Binding-site contacts:
Ligand atom CAU contacts residue QWP1 of chain 1.H at 4.0 Å.
Ligand atom OAR contacts residue QWP1 of chain 1.H at 4.0 Å.
Ligand atom CBT contacts residue MG1 of chain 1.G at 3.4 Å.
Ligand atom CBT contacts residue QWP1 of chain 1.H at 4.2 Å.
Ligand atom CBS contacts residue MG1 of chain 1.G at 3.8 Å.
Ligand atom OBU contacts residue QWP1 of chain 1.H at 3.4 Å (h-bond).
Ligand atom CCG contacts residue QWP1 of chain 1.H at 3.7 Å.
Ligand atom OCI contacts residue QWP1 of chain 1.H at 3.9 Å.
Ligand atom CCE contacts residue QWP1 of chain 1.H at 3.7 Å.
Ligand atom CAG contacts residue QWP1 of chain 1.H at 3.8 Å.
Ligand atom CCH contacts residue QWP1 of chain 1.H at 3.2 Å.
Ligand atom OBK contacts residue ARG76 of chain 1.D at 3.4 Å (salt-bridge).
Ligand atom OBP contacts residue ARG76 of chain 1.D at 3.1 Å (salt-bridge).
Ligand atom CBQ contacts residue QWP1 of chain 1.H at 3.3 Å.
Ligand atom CBX contacts residue QWP1 of chain 1.H at 4.0 Å.
Ligand atom CCC contacts residue QWP1 of chain 1.H at 4.2 Å.
Ligand atom CBS contacts residue QWP1 of chain 1.H at 4.1 Å.
Ligand atom OBP contacts residue ASP74 of chain 1.D at 3.4 Å (salt-bridge).
Ligand atom CAP contacts residue QWP1 of chain 1.H at 3.5 Å.
Ligand atom OBU contacts residue MG1 of chain 1.G at 2.2 Å.
Ligand atom OCF contacts residue QWP1 of chain 1.H at 2.8 Å (h-bond).
Ligand atom OBH contacts residue QWP1 of chain 1.H at 4.0 Å.
Ligand atom CBY contacts residue QWP1 of chain 1.H at 3.8 Å.
Ligand atom OBR contacts residue MG1 of chain 1.G at 2.2 Å.
Ligand atom CAJ contacts residue QWP1 of chain 1.H at 4.0 Å.
Ligand atom CBN contacts residue ARG76 of chain 1.D at 3.7 Å.
Ligand atom CAL contacts residue QWP1 of chain 1.H at 3.8 Å.
Ligand atom CBJ contacts residue THR25 of chain 1.D at 4.1 Å.
Ligand atom CAS contacts residue QWP1 of chain 1.H at 3.8 Å.
Ligand atom OBK contacts residue ASP74 of chain 1.D at 3.9 Å.
Ligand atom CBQ contacts residue MG1 of chain 1.G at 3.3 Å.
Ligand atom OAI contacts residue QWP1 of chain 1.H at 3.8 Å.
Ligand atom OCV contacts residue ASP73 of chain 1.A at 3.6 Å (salt-bridge).
Ligand atom CAH contacts residue QWP1 of chain 1.H at 3.4 Å.
Ligand atom CBW contacts residue QWP1 of chain 1.H at 4.0 Å.
Ligand atom CBD contacts residue QWP1 of chain 1.H at 4.1 Å.
Ligand atom OBK contacts residue THR25 of chain 1.D at 3.0 Å.
Ligand atom OBR contacts residue QWP1 of chain 1.H at 2.3 Å (h-bond).
Ligand atom CBB contacts residue QWP1 of chain 1.H at 4.0 Å.
Ligand atom CCD contacts residue QWP1 of chain 1.H at 3.6 Å.

Sequence of chain 1.D:
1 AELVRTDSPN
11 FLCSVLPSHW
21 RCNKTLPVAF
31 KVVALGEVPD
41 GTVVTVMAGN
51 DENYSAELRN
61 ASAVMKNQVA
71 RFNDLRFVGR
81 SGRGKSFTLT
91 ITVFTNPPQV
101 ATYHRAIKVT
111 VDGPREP

This protein binds this small molecule.
Small molecule (SMILES): CO[C@H](C(=O)[C@@H](O)[C@@H](C)O)[C@@H]1Cc2cc3cc(O[C@H]4C[C@@H](O[C@H]5C[C@@H](O)[C@H](O)[C@@H](C)O5)[C@H](O)[C@@H](C)O4)c(C)c(O)c3c(O)c2C(=O)[C@H]1O[C@H]1C[C@@H](O[C@H]2C[C@@H](O[C@H]3C[C@](C)(O)[C@H](O)[C@@H](C)O3)[C@@H](O)[C@@H](C)O2)[C@H](O)[C@@H](C)O1

Sequence of chain 1.A:
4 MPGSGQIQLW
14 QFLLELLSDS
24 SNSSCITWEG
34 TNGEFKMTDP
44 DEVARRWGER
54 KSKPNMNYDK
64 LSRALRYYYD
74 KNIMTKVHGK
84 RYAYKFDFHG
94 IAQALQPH